Binding-site contacts:
Ligand atom C1 contacts residue LEU101 of chain 2.A at 3.9 Å (hydrophobic).
Ligand atom C8 contacts residue LEU101 of chain 2.A at 3.8 Å (hydrophobic).
Ligand atom C16 contacts residue LEU97 of chain 2.A at 3.7 Å (hydrophobic).
Ligand atom C13 contacts residue MET92 of chain 2.A at 3.9 Å (hydrophobic).
Ligand atom N10 contacts residue GLY129 of chain 2.A at 3.3 Å (h-bond).
Ligand atom C11 contacts residue PHE132 of chain 2.A at 4.1 Å (hydrophobic).
Ligand atom N6 contacts residue MET92 of chain 2.A at 3.9 Å.
Ligand atom C5 contacts residue PHE132 of chain 2.A at 3.6 Å (hydrophobic).
Ligand atom N3 contacts residue TYR133 of chain 2.A at 3.7 Å.
Ligand atom C7 contacts residue GLY129 of chain 2.A at 4.1 Å.
Ligand atom C9 contacts residue MET92 of chain 2.A at 4.1 Å (hydrophobic).
Ligand atom C16 contacts residue TRP156 of chain 2.A at 3.6 Å (hydrophobic).
Ligand atom C16 contacts residue PHE132 of chain 2.A at 4.1 Å (hydrophobic).
Ligand atom C7 contacts residue LEU101 of chain 2.A at 4.2 Å (hydrophobic).
Ligand atom N10 contacts residue ALA105 of chain 2.A at 3.5 Å.
Ligand atom N6 contacts residue PHE132 of chain 2.A at 3.7 Å.
Ligand atom N3 contacts residue LEU101 of chain 2.A at 3.7 Å.
Ligand atom N10 contacts residue LEU101 of chain 2.A at 3.9 Å.
Ligand atom N10 contacts residue VAL130 of chain 2.A at 4.1 Å.
Ligand atom N2 contacts residue PHE132 of chain 2.A at 3.6 Å.
Ligand atom N6 contacts residue LEU101 of chain 2.A at 4.1 Å.
Ligand atom C7 contacts residue TYR133 of chain 2.A at 4.1 Å (hydrophobic).
Ligand atom N10 contacts residue TYR133 of chain 2.A at 4.2 Å.
Ligand atom C13 contacts residue LEU97 of chain 2.A at 4.1 Å (hydrophobic).
Ligand atom C17 contacts residue MET92 of chain 2.A at 3.8 Å (hydrophobic).
Ligand atom C5 contacts residue LEU101 of chain 2.A at 4.2 Å (hydrophobic).
Ligand atom C9 contacts residue PHE132 of chain 2.A at 3.9 Å (hydrophobic).
Ligand atom N2 contacts residue LEU101 of chain 2.A at 4.2 Å.
Ligand atom C17 contacts residue LEU101 of chain 2.A at 4.0 Å (hydrophobic).
Ligand atom C9 contacts residue LEU101 of chain 2.A at 3.8 Å (hydrophobic).
Ligand atom C15 contacts residue PHE132 of chain 2.A at 4.2 Å (hydrophobic).
Ligand atom C13 contacts residue PHE132 of chain 2.A at 3.9 Å (hydrophobic).
Ligand atom C11 contacts residue TYR133 of chain 2.A at 3.6 Å (hydrophobic).
Ligand atom C1 contacts residue PHE132 of chain 2.A at 3.9 Å (hydrophobic).
Ligand atom C12 contacts residue PHE132 of chain 2.A at 3.9 Å (hydrophobic).
Ligand atom C8 contacts residue PHE132 of chain 2.A at 3.7 Å (hydrophobic).
Ligand atom N4 contacts residue PHE132 of chain 2.A at 3.9 Å.
Ligand atom C15 contacts residue TRP156 of chain 2.A at 3.4 Å (hydrophobic).
Ligand atom C12 contacts residue ASN45 of chain 2.A at 3.4 Å.
Ligand atom N4 contacts residue GLY129 of chain 2.A at 4.1 Å.

The small molecule below binds the protein below.
Small molecule (SMILES): CCCc1nc2ccccc2c2nc(N)nn12

Sequence of chain 2.A:
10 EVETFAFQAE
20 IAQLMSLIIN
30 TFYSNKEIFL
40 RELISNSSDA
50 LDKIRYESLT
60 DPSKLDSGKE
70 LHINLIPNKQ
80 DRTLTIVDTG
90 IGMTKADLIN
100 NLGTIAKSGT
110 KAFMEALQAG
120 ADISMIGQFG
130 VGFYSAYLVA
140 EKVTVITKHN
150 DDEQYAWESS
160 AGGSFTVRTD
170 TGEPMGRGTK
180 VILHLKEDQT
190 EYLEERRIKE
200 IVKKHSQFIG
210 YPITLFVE